This small molecule binds to this protein.
Small molecule (SMILES): CN(C)CCCn1cc(C2=C(c3c[nH]c4ccccc34)C(=O)NC2=O)c2ccccc21

Sequence of chain 1.A:
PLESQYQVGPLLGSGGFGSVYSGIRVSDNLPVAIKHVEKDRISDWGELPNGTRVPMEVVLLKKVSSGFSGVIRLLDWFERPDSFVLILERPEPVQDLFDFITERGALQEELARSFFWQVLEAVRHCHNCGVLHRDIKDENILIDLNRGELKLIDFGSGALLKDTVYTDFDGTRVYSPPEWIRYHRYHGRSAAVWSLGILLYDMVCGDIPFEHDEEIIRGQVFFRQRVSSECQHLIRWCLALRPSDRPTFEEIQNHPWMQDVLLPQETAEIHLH

Binding-site contacts:
Ligand atom CAA contacts residue ASP186 of chain 1.A at 3.8 Å.
Ligand atom OAX contacts residue ALA65 of chain 1.A at 3.8 Å.
Ligand atom CAV contacts residue ALA65 of chain 1.A at 3.6 Å (hydrophobic).
Ligand atom CBA contacts residue PHE49 of chain 1.A at 3.9 Å (hydrophobic).
Ligand atom OAZ contacts residue ILE185 of chain 1.A at 3.5 Å.
Ligand atom OAX contacts residue PRO123 of chain 1.A at 4.0 Å.
Ligand atom CAV contacts residue LEU174 of chain 1.A at 3.6 Å (hydrophobic).
Ligand atom OAX contacts residue ARG122 of chain 1.A at 3.4 Å.
Ligand atom CAS contacts residue LEU44 of chain 1.A at 3.6 Å (hydrophobic).
Ligand atom CAW contacts residue ILE185 of chain 1.A at 3.2 Å (hydrophobic).
Ligand atom CBB contacts residue PHE49 of chain 1.A at 3.7 Å (hydrophobic).
Ligand atom NAU contacts residue LEU174 of chain 1.A at 3.9 Å.
Ligand atom NAH contacts residue ILE185 of chain 1.A at 3.5 Å.
Ligand atom CBD contacts residue GLU171 of chain 1.A at 3.5 Å.
Ligand atom OAZ contacts residue ILE104 of chain 1.A at 3.3 Å.
Ligand atom OAZ contacts residue LEU120 of chain 1.A at 3.7 Å.
Ligand atom CAB contacts residue GLU89 of chain 1.A at 3.7 Å.
Ligand atom NAU contacts residue ILE104 of chain 1.A at 3.8 Å.
Ligand atom CAY contacts residue ILE185 of chain 1.A at 3.6 Å (hydrophobic).
Ligand atom CAR contacts residue GLY45 of chain 1.A at 3.5 Å.
Ligand atom CAP contacts residue VAL52 of chain 1.A at 3.8 Å (hydrophobic).
Ligand atom CAQ contacts residue VAL52 of chain 1.A at 3.9 Å (hydrophobic).
Ligand atom CAC contacts residue LEU120 of chain 1.A at 3.5 Å (hydrophobic).
Ligand atom CAQ contacts residue GLY45 of chain 1.A at 3.9 Å.
Ligand atom CAV contacts residue GLU121 of chain 1.A at 3.6 Å.
Ligand atom CAF contacts residue ASP186 of chain 1.A at 3.5 Å.
Ligand atom CAA contacts residue GLU89 of chain 1.A at 3.7 Å.
Ligand atom OAX contacts residue GLU121 of chain 1.A at 3.5 Å (salt-bridge).
Ligand atom CAR contacts residue LEU44 of chain 1.A at 3.5 Å (hydrophobic).
Ligand atom CAA contacts residue PHE49 of chain 1.A at 3.8 Å (hydrophobic).
Ligand atom CAA contacts residue LYS67 of chain 1.A at 4.0 Å.
Ligand atom CAB contacts residue LEU120 of chain 1.A at 3.8 Å (hydrophobic).
Ligand atom OAX contacts residue LEU174 of chain 1.A at 3.7 Å.
Ligand atom CAJ contacts residue LEU174 of chain 1.A at 3.8 Å (hydrophobic).
Ligand atom CAT contacts residue ILE185 of chain 1.A at 3.7 Å (hydrophobic).
Ligand atom NAU contacts residue ALA65 of chain 1.A at 3.6 Å.
Ligand atom NAU contacts residue GLU121 of chain 1.A at 2.9 Å (salt-bridge).
Ligand atom CAF contacts residue PHE49 of chain 1.A at 3.5 Å (hydrophobic).
Ligand atom CAB contacts residue LYS67 of chain 1.A at 3.7 Å.
Ligand atom CAT contacts residue ILE104 of chain 1.A at 4.0 Å (hydrophobic).